Binding-site contacts:
Ligand atom C7 contacts residue ASP202 of chain 1.C at 3.7 Å.
Ligand atom O7 contacts residue ASP202 of chain 1.C at 3.5 Å (salt-bridge).
Ligand atom C8 contacts residue ASP202 of chain 1.C at 3.2 Å.
Ligand atom C5 contacts residue ASN213 of chain 1.C at 3.7 Å.
Ligand atom C8 contacts residue LYS212 of chain 1.C at 3.6 Å.
Ligand atom C3 contacts residue ASN213 of chain 1.C at 3.8 Å.
Ligand atom C4 contacts residue ASN213 of chain 1.C at 4.2 Å.
Ligand atom N2 contacts residue ASN213 of chain 1.C at 2.9 Å (h-bond).
Ligand atom C2 contacts residue ASN213 of chain 1.C at 2.5 Å.
Ligand atom C1 contacts residue ASN213 of chain 1.C at 1.4 Å.
Ligand atom O7 contacts residue ASN213 of chain 1.C at 4.3 Å.
Ligand atom O5 contacts residue ASN213 of chain 1.C at 2.4 Å (h-bond).
Ligand atom C7 contacts residue ASN213 of chain 1.C at 3.8 Å.
Ligand atom O7 contacts residue LYS203 of chain 1.C at 4.5 Å.

A small-molecule ligand and the protein it binds are described below.
Small molecule (SMILES): CC(=O)N[C@@H]1[C@@H](O)[C@H](O)[C@@H](CO)O[C@H]1O

Sequence of chain 1.C:
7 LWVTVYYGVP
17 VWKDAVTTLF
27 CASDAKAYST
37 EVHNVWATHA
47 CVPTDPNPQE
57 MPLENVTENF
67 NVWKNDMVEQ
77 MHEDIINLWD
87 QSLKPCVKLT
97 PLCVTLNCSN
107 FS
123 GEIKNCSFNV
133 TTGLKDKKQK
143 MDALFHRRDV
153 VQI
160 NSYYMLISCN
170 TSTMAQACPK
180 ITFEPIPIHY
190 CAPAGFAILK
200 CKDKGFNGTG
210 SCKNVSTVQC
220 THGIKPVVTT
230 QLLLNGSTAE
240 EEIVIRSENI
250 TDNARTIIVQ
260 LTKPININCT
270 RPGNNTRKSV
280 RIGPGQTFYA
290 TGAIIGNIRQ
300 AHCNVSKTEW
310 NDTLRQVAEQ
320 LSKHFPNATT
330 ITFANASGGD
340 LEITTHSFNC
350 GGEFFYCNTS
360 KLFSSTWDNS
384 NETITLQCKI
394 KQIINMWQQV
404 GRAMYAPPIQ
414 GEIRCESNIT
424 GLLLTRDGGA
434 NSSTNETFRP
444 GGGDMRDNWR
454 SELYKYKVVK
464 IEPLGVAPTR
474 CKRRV